Sequence of chain 1.D:
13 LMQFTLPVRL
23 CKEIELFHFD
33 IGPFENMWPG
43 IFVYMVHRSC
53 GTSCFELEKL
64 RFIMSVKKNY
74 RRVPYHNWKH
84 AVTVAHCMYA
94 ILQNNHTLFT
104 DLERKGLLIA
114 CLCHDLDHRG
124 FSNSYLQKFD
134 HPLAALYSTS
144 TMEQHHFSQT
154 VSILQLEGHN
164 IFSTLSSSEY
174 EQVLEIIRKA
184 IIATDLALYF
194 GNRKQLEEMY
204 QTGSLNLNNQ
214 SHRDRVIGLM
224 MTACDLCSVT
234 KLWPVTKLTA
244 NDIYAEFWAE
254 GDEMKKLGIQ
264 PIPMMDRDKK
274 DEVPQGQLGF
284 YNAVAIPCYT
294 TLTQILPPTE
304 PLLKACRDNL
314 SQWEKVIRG

This small molecule binds to this protein.
Small molecule (SMILES): CN1NCC(C(=O)N2CCC2)=C1C(=O)NCCc1nc(-c2ccccc2)nn1C

Binding-site contacts:
Ligand atom C27 contacts residue ILE246 of chain 1.D at 3.7 Å (hydrophobic).
Ligand atom C12 contacts residue TYR247 of chain 1.D at 3.8 Å (hydrophobic).
Ligand atom C13 contacts residue PHE250 of chain 1.D at 3.6 Å (hydrophobic).
Ligand atom C11 contacts residue TYR247 of chain 1.D at 3.7 Å (hydrophobic).
Ligand atom C27 contacts residue PHE283 of chain 1.D at 3.7 Å (hydrophobic).
Ligand atom C18 contacts residue PHE250 of chain 1.D at 3.8 Å (hydrophobic).
Ligand atom C4 contacts residue TYR247 of chain 1.D at 3.6 Å (hydrophobic).
Ligand atom C10 contacts residue GLU275 of chain 1.D at 3.6 Å.
Ligand atom N14 contacts residue PHE250 of chain 1.D at 3.7 Å.
Ligand atom N1 contacts residue GLY279 of chain 1.D at 3.5 Å (h-bond).
Ligand atom C2 contacts residue GLY279 of chain 1.D at 3.6 Å.
Ligand atom C4 contacts residue MET267 of chain 1.D at 3.8 Å (hydrophobic).
Ligand atom C11 contacts residue VAL276 of chain 1.D at 3.8 Å (hydrophobic).
Ligand atom C4 contacts residue GLY279 of chain 1.D at 3.3 Å.
Ligand atom N25 contacts residue ILE246 of chain 1.D at 3.6 Å.
Ligand atom C9 contacts residue PRO266 of chain 1.D at 3.5 Å (hydrophobic).
Ligand atom C8 contacts residue PRO266 of chain 1.D at 3.6 Å (hydrophobic).
Ligand atom C8 contacts residue MET267 of chain 1.D at 3.6 Å (hydrophobic).
Ligand atom N24 contacts residue ILE246 of chain 1.D at 3.5 Å.
Ligand atom O21 contacts residue PHE283 of chain 1.D at 3.6 Å.
Ligand atom C9 contacts residue LYS272 of chain 1.D at 3.7 Å.
Ligand atom C9 contacts residue GLU275 of chain 1.D at 3.6 Å.
Ligand atom C26 contacts residue LEU229 of chain 1.D at 3.5 Å (hydrophobic).
Ligand atom C10 contacts residue VAL276 of chain 1.D at 3.6 Å (hydrophobic).
Ligand atom C27 contacts residue VAL232 of chain 1.D at 3.8 Å (hydrophobic).
Ligand atom N3 contacts residue TYR247 of chain 1.D at 2.5 Å (h-bond).
Ligand atom C22 contacts residue PHE283 of chain 1.D at 3.5 Å (hydrophobic).
Ligand atom C12 contacts residue PHE283 of chain 1.D at 3.6 Å (hydrophobic).
Ligand atom N24 contacts residue PHE283 of chain 1.D at 3.5 Å.
Ligand atom C23 contacts residue PHE283 of chain 1.D at 3.5 Å (hydrophobic).
Ligand atom C17 contacts residue HIS79 of chain 1.D at 3.8 Å.
Ligand atom N5 contacts residue GLY279 of chain 1.D at 3.5 Å.
Ligand atom C2 contacts residue TYR247 of chain 1.D at 3.4 Å (hydrophobic).
Ligand atom O21 contacts residue PHE250 of chain 1.D at 3.7 Å.
Ligand atom C7 contacts residue MET267 of chain 1.D at 3.6 Å (hydrophobic).
Ligand atom C15 contacts residue GLY279 of chain 1.D at 3.8 Å.
Ligand atom C6 contacts residue MET267 of chain 1.D at 3.6 Å (hydrophobic).
Ligand atom C13 contacts residue TYR247 of chain 1.D at 3.7 Å (hydrophobic).
Ligand atom C6 contacts residue GLY279 of chain 1.D at 3.5 Å.
Ligand atom O29 contacts residue GLN280 of chain 1.D at 2.9 Å (h-bond).